Sequence of chain 1.B:
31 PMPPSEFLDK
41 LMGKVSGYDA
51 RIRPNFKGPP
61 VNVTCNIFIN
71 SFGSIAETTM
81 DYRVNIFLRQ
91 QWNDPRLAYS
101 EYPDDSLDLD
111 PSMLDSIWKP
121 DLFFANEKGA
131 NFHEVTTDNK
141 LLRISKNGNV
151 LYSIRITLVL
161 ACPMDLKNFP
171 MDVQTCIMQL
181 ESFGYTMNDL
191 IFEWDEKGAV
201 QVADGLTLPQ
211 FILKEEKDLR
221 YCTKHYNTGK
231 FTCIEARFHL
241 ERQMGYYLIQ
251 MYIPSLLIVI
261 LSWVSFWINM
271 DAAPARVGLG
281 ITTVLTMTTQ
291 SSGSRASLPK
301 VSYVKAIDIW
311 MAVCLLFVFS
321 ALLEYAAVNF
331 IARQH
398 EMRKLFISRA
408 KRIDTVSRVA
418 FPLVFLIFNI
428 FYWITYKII

A protein and the small-molecule ligand that binds it are described below.
Small molecule (SMILES): CC(=O)N[C@H]1[C@H](O[C@H]2[C@H](O)[C@@H](NC(C)=O)CO[C@@H]2CO)O[C@H](CO)[C@@H](O)[C@@H]1O

Binding-site contacts:
Ligand atom O3 contacts residue PRO59 of chain 1.B at 4.4 Å.
Ligand atom C5 contacts residue ASN62 of chain 1.B at 3.8 Å.
Ligand atom N2 contacts residue PRO60 of chain 1.B at 3.4 Å (h-bond).
Ligand atom O7 contacts residue ASN62 of chain 1.B at 3.1 Å (h-bond).
Ligand atom C8 contacts residue PRO60 of chain 1.B at 3.3 Å (hydrophobic).
Ligand atom N2 contacts residue PRO59 of chain 1.B at 3.8 Å.
Ligand atom C1 contacts residue PRO60 of chain 1.B at 4.4 Å (hydrophobic).
Ligand atom C3 contacts residue ASN62 of chain 1.B at 3.7 Å.
Ligand atom C4 contacts residue ASN62 of chain 1.B at 4.3 Å.
Ligand atom C2 contacts residue ASN62 of chain 1.B at 2.4 Å.
Ligand atom C8 contacts residue PRO59 of chain 1.B at 3.7 Å (hydrophobic).
Ligand atom C7 contacts residue PRO59 of chain 1.B at 4.4 Å (hydrophobic).
Ligand atom O5 contacts residue ASN62 of chain 1.B at 2.4 Å (h-bond).
Ligand atom N2 contacts residue ASN62 of chain 1.B at 2.9 Å (h-bond).
Ligand atom C7 contacts residue ASN62 of chain 1.B at 3.2 Å.
Ligand atom C7 contacts residue PRO60 of chain 1.B at 3.6 Å (hydrophobic).
Ligand atom C8 contacts residue ASN62 of chain 1.B at 4.4 Å.
Ligand atom C1 contacts residue ASN62 of chain 1.B at 1.4 Å.
Ligand atom C8 contacts residue ASN55 of chain 1.B at 3.4 Å.